The protein below binds the small molecule below.
Small molecule (SMILES): CC(=O)N[C@H]1[C@H](O[C@H]2[C@H](O)[C@@H](NC(C)=O)CO[C@@H]2CO)O[C@H](CO)[C@@H](O)[C@@H]1O

Binding-site contacts:
Ligand atom C8 contacts residue SER26 of chain 1.C at 3.6 Å.
Ligand atom N2 contacts residue SER26 of chain 1.C at 4.1 Å.
Ligand atom C5 contacts residue ASN27 of chain 1.C at 3.6 Å.
Ligand atom O7 contacts residue ASN27 of chain 1.C at 4.0 Å.
Ligand atom O7 contacts residue LEU313 of chain 1.C at 3.2 Å (h-bond).
Ligand atom O7 contacts residue ASN314 of chain 1.C at 3.7 Å.
Ligand atom C2 contacts residue ASN314 of chain 1.C at 4.4 Å.
Ligand atom C1 contacts residue LYS25 of chain 1.C at 4.0 Å.
Ligand atom C7 contacts residue ASN27 of chain 1.C at 4.0 Å.
Ligand atom O7 contacts residue SER26 of chain 1.C at 4.1 Å.
Ligand atom O7 contacts residue PHE315 of chain 1.C at 4.2 Å.
Ligand atom C2 contacts residue ASN27 of chain 1.C at 2.5 Å.
Ligand atom O5 contacts residue ASN27 of chain 1.C at 2.2 Å (h-bond).
Ligand atom O6 contacts residue ASN27 of chain 1.C at 4.4 Å.
Ligand atom C7 contacts residue SER26 of chain 1.C at 3.8 Å.
Ligand atom C8 contacts residue LEU313 of chain 1.C at 4.0 Å (hydrophobic).
Ligand atom C7 contacts residue LEU313 of chain 1.C at 4.0 Å (hydrophobic).
Ligand atom N2 contacts residue LYS25 of chain 1.C at 3.7 Å.
Ligand atom C3 contacts residue ASN27 of chain 1.C at 3.9 Å.
Ligand atom C1 contacts residue ASN27 of chain 1.C at 1.5 Å.
Ligand atom C8 contacts residue GLN309 of chain 1.C at 4.2 Å.
Ligand atom C2 contacts residue LYS25 of chain 1.C at 4.4 Å.
Ligand atom C4 contacts residue ASN27 of chain 1.C at 4.2 Å.
Ligand atom N2 contacts residue ASN27 of chain 1.C at 3.2 Å (h-bond).

Sequence of chain 1.C:
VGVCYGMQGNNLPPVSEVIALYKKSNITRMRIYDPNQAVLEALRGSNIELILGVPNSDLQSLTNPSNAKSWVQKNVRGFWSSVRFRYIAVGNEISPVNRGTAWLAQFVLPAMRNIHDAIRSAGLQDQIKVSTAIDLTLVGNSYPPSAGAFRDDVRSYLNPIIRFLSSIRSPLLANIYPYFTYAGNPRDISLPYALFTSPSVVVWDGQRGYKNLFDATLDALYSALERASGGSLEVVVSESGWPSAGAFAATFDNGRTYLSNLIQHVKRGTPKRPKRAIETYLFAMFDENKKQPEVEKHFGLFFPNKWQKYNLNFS